This small molecule binds to this protein.
Small molecule (SMILES): CC(=O)N[C@@H]1[C@@H](O)[C@H](O)[C@@H](CO)O[C@H]1O

Binding-site contacts:
Ligand atom C5 contacts residue ASN146 of chain 3.A at 4.2 Å.
Ligand atom C1 contacts residue ASN146 of chain 3.A at 3.0 Å.
Ligand atom O5 contacts residue ASN146 of chain 3.A at 3.0 Å (h-bond).
Ligand atom C8 contacts residue ASN146 of chain 3.A at 3.7 Å.
Ligand atom C7 contacts residue ILE436 of chain 3.A at 4.3 Å (hydrophobic).
Ligand atom C7 contacts residue ASN146 of chain 3.A at 4.0 Å.
Ligand atom O7 contacts residue ILE436 of chain 3.A at 4.2 Å.
Ligand atom O7 contacts residue ASN146 of chain 3.A at 3.7 Å.
Ligand atom C8 contacts residue ILE436 of chain 3.A at 3.6 Å (hydrophobic).
Ligand atom O6 contacts residue ASN146 of chain 3.A at 4.2 Å.
Ligand atom C2 contacts residue ASN146 of chain 3.A at 4.3 Å.
Ligand atom O7 contacts residue LYS143 of chain 3.A at 3.8 Å.

Sequence of chain 3.A:
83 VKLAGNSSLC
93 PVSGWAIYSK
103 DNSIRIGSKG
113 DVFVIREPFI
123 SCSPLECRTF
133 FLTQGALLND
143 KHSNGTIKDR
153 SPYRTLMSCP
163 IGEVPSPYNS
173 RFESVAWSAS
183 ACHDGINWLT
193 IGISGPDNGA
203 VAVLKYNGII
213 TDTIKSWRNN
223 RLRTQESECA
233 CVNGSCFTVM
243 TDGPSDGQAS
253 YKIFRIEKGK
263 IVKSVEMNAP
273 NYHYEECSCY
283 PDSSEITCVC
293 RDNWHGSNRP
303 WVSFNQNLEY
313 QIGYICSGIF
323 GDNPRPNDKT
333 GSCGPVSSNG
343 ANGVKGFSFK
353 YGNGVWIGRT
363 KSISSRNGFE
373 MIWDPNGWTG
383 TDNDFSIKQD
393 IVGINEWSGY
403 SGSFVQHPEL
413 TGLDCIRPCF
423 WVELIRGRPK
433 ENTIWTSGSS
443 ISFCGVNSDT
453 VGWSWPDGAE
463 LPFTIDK